Sequence of chain 1.C:
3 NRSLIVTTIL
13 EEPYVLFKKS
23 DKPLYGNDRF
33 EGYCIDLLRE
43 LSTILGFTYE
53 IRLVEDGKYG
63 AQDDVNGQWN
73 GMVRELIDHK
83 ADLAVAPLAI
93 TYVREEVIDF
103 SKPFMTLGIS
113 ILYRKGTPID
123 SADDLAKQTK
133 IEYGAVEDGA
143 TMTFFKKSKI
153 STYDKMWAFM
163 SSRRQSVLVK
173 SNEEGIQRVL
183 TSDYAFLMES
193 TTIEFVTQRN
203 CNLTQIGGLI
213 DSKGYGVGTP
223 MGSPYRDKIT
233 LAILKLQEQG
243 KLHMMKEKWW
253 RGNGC

Binding-site contacts:
Ligand atom CD contacts residue THR143 of chain 1.C at 3.1 Å.
Ligand atom CG contacts residue GLU191 of chain 1.C at 3.9 Å.
Ligand atom OE1 contacts residue ALA142 of chain 1.C at 3.2 Å (h-bond).
Ligand atom CB contacts residue GLY141 of chain 1.C at 4.3 Å.
Ligand atom CA contacts residue PRO89 of chain 1.C at 4.0 Å (hydrophobic).
Ligand atom CB contacts residue TYR61 of chain 1.C at 3.9 Å (hydrophobic).
Ligand atom C contacts residue ALA142 of chain 1.C at 3.6 Å (hydrophobic).
Ligand atom CB contacts residue GLU191 of chain 1.C at 4.2 Å.
Ligand atom OE1 contacts residue GLY141 of chain 1.C at 3.6 Å.
Ligand atom OE1 contacts residue THR143 of chain 1.C at 2.9 Å (h-bond).
Ligand atom N contacts residue GLU191 of chain 1.C at 3.0 Å (salt-bridge).
Ligand atom C contacts residue ARG96 of chain 1.C at 3.5 Å.
Ligand atom N contacts residue ALA91 of chain 1.C at 4.3 Å.
Ligand atom CD contacts residue GLU191 of chain 1.C at 3.8 Å.
Ligand atom O contacts residue ALA142 of chain 1.C at 2.7 Å (h-bond).
Ligand atom O contacts residue ARG96 of chain 1.C at 2.8 Å (salt-bridge).
Ligand atom OXT contacts residue ALA142 of chain 1.C at 4.2 Å.
Ligand atom CA contacts residue ALA142 of chain 1.C at 4.1 Å (hydrophobic).
Ligand atom CG contacts residue VAL138 of chain 1.C at 4.3 Å (hydrophobic).
Ligand atom CA contacts residue GLU191 of chain 1.C at 3.2 Å.
Ligand atom OE2 contacts residue THR143 of chain 1.C at 2.5 Å (h-bond).
Ligand atom O contacts residue TYR61 of chain 1.C at 3.6 Å.
Ligand atom OE1 contacts residue GLU191 of chain 1.C at 4.1 Å.
Ligand atom OXT contacts residue ARG96 of chain 1.C at 2.8 Å (salt-bridge).
Ligand atom OE2 contacts residue GLU191 of chain 1.C at 3.6 Å.
Ligand atom OXT contacts residue ALA91 of chain 1.C at 3.1 Å (h-bond).
Ligand atom OE2 contacts residue MET190 of chain 1.C at 4.2 Å.
Ligand atom CB contacts residue ALA142 of chain 1.C at 4.3 Å (hydrophobic).
Ligand atom CA contacts residue TYR61 of chain 1.C at 4.2 Å (hydrophobic).
Ligand atom C contacts residue GLU191 of chain 1.C at 4.2 Å.
Ligand atom C contacts residue TYR61 of chain 1.C at 3.8 Å (hydrophobic).
Ligand atom N contacts residue TYR61 of chain 1.C at 3.8 Å.
Ligand atom C contacts residue PRO89 of chain 1.C at 4.2 Å (hydrophobic).
Ligand atom OXT contacts residue TYR61 of chain 1.C at 3.6 Å.
Ligand atom OXT contacts residue LEU90 of chain 1.C at 3.7 Å.
Ligand atom OXT contacts residue PRO89 of chain 1.C at 3.5 Å (h-bond).
Ligand atom O contacts residue GLY141 of chain 1.C at 3.2 Å.
Ligand atom C contacts residue ALA91 of chain 1.C at 4.1 Å (hydrophobic).
Ligand atom N contacts residue PRO89 of chain 1.C at 2.7 Å (h-bond).
Ligand atom N contacts residue TYR217 of chain 1.C at 4.0 Å.

A protein and the small-molecule ligand that binds it are described below.
Small molecule (SMILES): N[C@@H](CCC(=O)O)C(=O)O